This protein binds this small molecule.
Small molecule (SMILES): CC(=O)C1=CCC[C@@H]2CC[C@H]1N2

Binding-site contacts:
Ligand atom C10 contacts residue ILE135 of chain 1.E at 3.7 Å (hydrophobic).
Ligand atom N5 contacts residue TRP164 of chain 1.A at 3.0 Å (h-bond).
Ligand atom C1 contacts residue TYR110 of chain 1.A at 3.8 Å (hydrophobic).
Ligand atom C1 contacts residue TRP164 of chain 1.A at 3.8 Å (hydrophobic).
Ligand atom C8 contacts residue TYR205 of chain 1.A at 4.1 Å (hydrophobic).
Ligand atom C11 contacts residue MET133 of chain 1.E at 3.9 Å (hydrophobic).
Ligand atom C11 contacts residue TYR212 of chain 1.A at 4.2 Å (hydrophobic).
Ligand atom C2 contacts residue TYR72 of chain 1.E at 3.8 Å (hydrophobic).
Ligand atom C7 contacts residue TYR205 of chain 1.A at 3.8 Å (hydrophobic).
Ligand atom C9 contacts residue TRP164 of chain 1.A at 3.3 Å (hydrophobic).
Ligand atom C2 contacts residue TYR205 of chain 1.A at 4.3 Å (hydrophobic).
Ligand atom C8 contacts residue TRP164 of chain 1.A at 3.9 Å (hydrophobic).
Ligand atom C3 contacts residue CYS207 of chain 1.A at 4.3 Å (hydrophobic).
Ligand atom C6 contacts residue CYS207 of chain 1.A at 4.3 Å (hydrophobic).
Ligand atom N5 contacts residue TYR110 of chain 1.A at 4.3 Å.
Ligand atom C3 contacts residue ILE135 of chain 1.E at 3.8 Å (hydrophobic).
Ligand atom O12 contacts residue ILE135 of chain 1.E at 3.8 Å.
Ligand atom C8 contacts residue CYS208 of chain 1.A at 4.4 Å (hydrophobic).
Ligand atom C4 contacts residue ILE135 of chain 1.E at 4.0 Å (hydrophobic).
Ligand atom C9 contacts residue TYR212 of chain 1.A at 3.7 Å (hydrophobic).
Ligand atom C11 contacts residue VAL125 of chain 1.E at 4.1 Å (hydrophobic).
Ligand atom C7 contacts residue TRP164 of chain 1.A at 3.5 Å (hydrophobic).
Ligand atom C7 contacts residue TYR212 of chain 1.A at 4.0 Å (hydrophobic).
Ligand atom C8 contacts residue CYS207 of chain 1.A at 3.7 Å (hydrophobic).
Ligand atom C11 contacts residue ILE135 of chain 1.E at 3.9 Å (hydrophobic).
Ligand atom C6 contacts residue ILE135 of chain 1.E at 3.9 Å (hydrophobic).
Ligand atom C8 contacts residue TYR212 of chain 1.A at 3.7 Å (hydrophobic).
Ligand atom C11 contacts residue VAL165 of chain 1.A at 4.3 Å (hydrophobic).
Ligand atom C3 contacts residue TRP164 of chain 1.A at 4.3 Å (hydrophobic).
Ligand atom C4 contacts residue TRP164 of chain 1.A at 3.6 Å (hydrophobic).
Ligand atom C9 contacts residue CYS207 of chain 1.A at 3.7 Å (hydrophobic).
Ligand atom C10 contacts residue VAL165 of chain 1.A at 4.2 Å (hydrophobic).
Ligand atom C7 contacts residue TYR110 of chain 1.A at 3.5 Å (hydrophobic).
Ligand atom C10 contacts residue TRP164 of chain 1.A at 3.5 Å (hydrophobic).
Ligand atom O12 contacts residue TRP164 of chain 1.A at 3.6 Å.
Ligand atom O12 contacts residue VAL165 of chain 1.A at 3.6 Å.
Ligand atom C3 contacts residue TYR72 of chain 1.E at 3.9 Å (hydrophobic).
Ligand atom C6 contacts residue TRP164 of chain 1.A at 3.2 Å (hydrophobic).
Ligand atom C2 contacts residue TRP164 of chain 1.A at 4.2 Å (hydrophobic).
Ligand atom C9 contacts residue CYS208 of chain 1.A at 4.1 Å (hydrophobic).

Sequence of chain 1.E:
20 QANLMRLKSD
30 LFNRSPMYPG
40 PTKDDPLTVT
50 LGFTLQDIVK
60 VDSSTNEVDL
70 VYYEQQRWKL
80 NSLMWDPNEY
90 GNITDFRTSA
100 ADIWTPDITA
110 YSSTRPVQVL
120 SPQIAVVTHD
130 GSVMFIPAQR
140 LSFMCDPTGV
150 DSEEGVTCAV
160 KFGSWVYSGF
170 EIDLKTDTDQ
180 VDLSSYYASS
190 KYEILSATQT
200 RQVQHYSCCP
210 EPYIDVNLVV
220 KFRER

Sequence of chain 1.A:
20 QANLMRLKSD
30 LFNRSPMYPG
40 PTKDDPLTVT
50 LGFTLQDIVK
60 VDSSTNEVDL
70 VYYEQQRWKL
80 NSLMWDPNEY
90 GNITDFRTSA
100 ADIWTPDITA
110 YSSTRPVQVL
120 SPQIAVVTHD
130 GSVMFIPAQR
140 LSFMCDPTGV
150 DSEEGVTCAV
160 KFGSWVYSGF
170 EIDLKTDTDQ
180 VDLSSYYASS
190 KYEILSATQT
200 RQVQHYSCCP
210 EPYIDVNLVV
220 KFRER